A protein and the small-molecule ligand that binds it are described below.
Small molecule (SMILES): Clc1cc(Cl)c(Cl)c(Cl)c1Cl

Binding-site contacts:
Ligand atom C4 contacts residue TRP78 of chain 1.A at 4.2 Å (hydrophobic).
Ligand atom CL2 contacts residue VAL286 of chain 1.A at 4.0 Å.
Ligand atom C2 contacts residue LEU238 of chain 1.A at 4.2 Å (hydrophobic).
Ligand atom C2 contacts residue GLY239 of chain 1.A at 3.3 Å.
Ligand atom CL5 contacts residue HEM1 of chain 1.D at 3.1 Å.
Ligand atom C6 contacts residue THR243 of chain 1.A at 4.1 Å.
Ligand atom C1 contacts residue HEM1 of chain 1.D at 3.7 Å.
Ligand atom CL2 contacts residue TRP78 of chain 1.A at 3.5 Å.
Ligand atom C4 contacts residue THR92 of chain 1.A at 4.3 Å.
Ligand atom C1 contacts residue GLY239 of chain 1.A at 3.7 Å.
Ligand atom CL4 contacts residue HEM1 of chain 1.D at 3.9 Å.
Ligand atom CL3 contacts residue VAL387 of chain 1.A at 3.7 Å.
Ligand atom C2 contacts residue ALA235 of chain 1.A at 4.2 Å (hydrophobic).
Ligand atom C3 contacts residue ALA235 of chain 1.A at 4.2 Å (hydrophobic).
Ligand atom C1 contacts residue THR243 of chain 1.A at 4.0 Å.
Ligand atom CL1 contacts residue PHE87 of chain 1.A at 3.8 Å.
Ligand atom CL3 contacts residue VAL286 of chain 1.A at 3.3 Å.
Ligand atom C4 contacts residue HEM1 of chain 1.D at 4.3 Å.
Ligand atom CL2 contacts residue ILE386 of chain 1.A at 4.2 Å.
Ligand atom C4 contacts residue LEU238 of chain 1.A at 4.3 Å (hydrophobic).
Ligand atom C3 contacts residue LEU238 of chain 1.A at 4.3 Å (hydrophobic).
Ligand atom C5 contacts residue TRP78 of chain 1.A at 4.1 Å (hydrophobic).
Ligand atom CL3 contacts residue THR243 of chain 1.A at 3.5 Å.
Ligand atom C3 contacts residue GLY239 of chain 1.A at 4.5 Å.
Ligand atom CL4 contacts residue LEU238 of chain 1.A at 4.4 Å.
Ligand atom CL4 contacts residue ALA235 of chain 1.A at 3.2 Å.
Ligand atom CL2 contacts residue ASP288 of chain 1.A at 3.8 Å.
Ligand atom CL1 contacts residue THR92 of chain 1.A at 3.1 Å.
Ligand atom CL5 contacts residue THR243 of chain 1.A at 3.0 Å.
Ligand atom CL1 contacts residue TRP78 of chain 1.A at 3.7 Å.
Ligand atom C3 contacts residue THR92 of chain 1.A at 4.4 Å.
Ligand atom C3 contacts residue HEM1 of chain 1.D at 3.9 Å.
Ligand atom CL1 contacts residue LEU238 of chain 1.A at 4.4 Å.
Ligand atom CL5 contacts residue GLY239 of chain 1.A at 3.3 Å.
Ligand atom CL3 contacts residue HEM1 of chain 1.D at 3.8 Å.
Ligand atom C5 contacts residue HEM1 of chain 1.D at 4.3 Å.
Ligand atom CL2 contacts residue HEM1 of chain 1.D at 4.0 Å.
Ligand atom C6 contacts residue HEM1 of chain 1.D at 3.8 Å.
Ligand atom C2 contacts residue HEM1 of chain 1.D at 3.4 Å.
Ligand atom CL4 contacts residue THR92 of chain 1.A at 3.5 Å.

Sequence of chain 1.A:
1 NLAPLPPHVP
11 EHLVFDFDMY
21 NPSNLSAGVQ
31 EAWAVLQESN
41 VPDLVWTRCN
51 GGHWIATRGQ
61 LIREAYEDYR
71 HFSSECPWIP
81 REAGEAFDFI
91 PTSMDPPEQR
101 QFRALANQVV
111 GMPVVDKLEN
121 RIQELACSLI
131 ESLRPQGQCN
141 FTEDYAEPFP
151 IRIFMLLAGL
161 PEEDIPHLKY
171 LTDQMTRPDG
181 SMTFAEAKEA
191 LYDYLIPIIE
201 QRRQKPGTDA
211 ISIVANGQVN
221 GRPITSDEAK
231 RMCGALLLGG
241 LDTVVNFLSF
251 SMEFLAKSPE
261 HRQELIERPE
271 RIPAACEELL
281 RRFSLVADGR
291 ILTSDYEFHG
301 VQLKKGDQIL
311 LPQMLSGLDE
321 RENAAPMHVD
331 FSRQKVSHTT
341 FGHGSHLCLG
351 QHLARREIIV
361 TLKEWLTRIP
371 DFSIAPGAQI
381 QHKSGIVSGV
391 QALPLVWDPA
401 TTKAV